Sequence of chain 1.B:
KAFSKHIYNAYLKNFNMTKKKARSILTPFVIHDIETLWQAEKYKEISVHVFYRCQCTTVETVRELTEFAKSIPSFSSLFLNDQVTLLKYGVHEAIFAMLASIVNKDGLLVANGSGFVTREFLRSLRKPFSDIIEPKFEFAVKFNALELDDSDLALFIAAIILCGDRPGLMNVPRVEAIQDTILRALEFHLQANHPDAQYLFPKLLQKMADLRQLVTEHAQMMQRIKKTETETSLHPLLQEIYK

Binding-site contacts:
Ligand atom C12 contacts residue LEU128 of chain 1.B at 3.5 Å (hydrophobic).
Ligand atom C28 contacts residue VAL79 of chain 1.B at 3.8 Å (hydrophobic).
Ligand atom O33 contacts residue HIS121 of chain 1.B at 2.9 Å (h-bond).
Ligand atom C10 contacts residue ILE162 of chain 1.B at 3.6 Å (hydrophobic).
Ligand atom C27 contacts residue VAL79 of chain 1.B at 3.4 Å (hydrophobic).
Ligand atom C18 contacts residue ILE124 of chain 1.B at 3.9 Å (hydrophobic).
Ligand atom C2 contacts residue HIS121 of chain 1.B at 3.6 Å.
Ligand atom C13 contacts residue LEU128 of chain 1.B at 3.9 Å (hydrophobic).
Ligand atom O1 contacts residue HIS121 of chain 1.B at 3.6 Å.
Ligand atom C2 contacts residue LEU267 of chain 1.B at 3.8 Å (hydrophobic).
Ligand atom C2 contacts residue HIS247 of chain 1.B at 3.8 Å.
Ligand atom O30 contacts residue ARG82 of chain 1.B at 3.5 Å.
Ligand atom O33 contacts residue LEU267 of chain 1.B at 3.4 Å.
Ligand atom C10 contacts residue ILE161 of chain 1.B at 3.8 Å (hydrophobic).
Ligand atom C31 contacts residue VAL139 of chain 1.B at 3.7 Å (hydrophobic).
Ligand atom O1 contacts residue TYR271 of chain 1.B at 2.7 Å (h-bond).
Ligand atom O8 contacts residue CYS83 of chain 1.B at 3.9 Å.
Ligand atom O1 contacts residue HIS247 of chain 1.B at 2.6 Å (h-bond).
Ligand atom N20 contacts residue LEU137 of chain 1.B at 3.7 Å.
Ligand atom C27 contacts residue VAL146 of chain 1.B at 3.8 Å (hydrophobic).
Ligand atom C15 contacts residue CYS83 of chain 1.B at 3.7 Å (hydrophobic).
Ligand atom C7 contacts residue ILE161 of chain 1.B at 3.6 Å (hydrophobic).
Ligand atom C19 contacts residue THR86 of chain 1.B at 3.3 Å.
Ligand atom C2 contacts residue TYR271 of chain 1.B at 3.7 Å (hydrophobic).
Ligand atom C6 contacts residue HIS247 of chain 1.B at 3.8 Å.
Ligand atom C10 contacts residue LYS165 of chain 1.B at 3.8 Å.
Ligand atom C3 contacts residue LEU267 of chain 1.B at 3.7 Å (hydrophobic).
Ligand atom C2 contacts residue THR87 of chain 1.B at 3.7 Å.
Ligand atom O33 contacts residue THR87 of chain 1.B at 2.9 Å (h-bond).
Ligand atom C21 contacts residue LEU137 of chain 1.B at 3.8 Å (hydrophobic).
Ligand atom C23 contacts residue CYS83 of chain 1.B at 3.8 Å (hydrophobic).
Ligand atom C11 contacts residue ILE162 of chain 1.B at 3.3 Å (hydrophobic).
Ligand atom N20 contacts residue THR86 of chain 1.B at 3.2 Å.
Ligand atom C11 contacts residue LYS165 of chain 1.B at 3.4 Å.
Ligand atom C4 contacts residue PHE80 of chain 1.B at 3.7 Å (hydrophobic).
Ligand atom O1 contacts residue MET251 of chain 1.B at 3.8 Å.
Ligand atom C32 contacts residue THR86 of chain 1.B at 3.3 Å.
Ligand atom C3 contacts residue THR87 of chain 1.B at 3.6 Å.
Ligand atom C5 contacts residue HIS247 of chain 1.B at 3.8 Å.
Ligand atom C29 contacts residue LEU53 of chain 1.B at 3.8 Å (hydrophobic).

The protein below binds the small molecule below.
Small molecule (SMILES): Cc1cnc(-c2ccc(-c3ccco3)cc2)n1Cc1ccccc1OCCCCCC(=O)O